A protein and the small-molecule ligand that binds it are described below.
Small molecule (SMILES): Oc1ccc(F)cc1O

Sequence of chain 2.A:
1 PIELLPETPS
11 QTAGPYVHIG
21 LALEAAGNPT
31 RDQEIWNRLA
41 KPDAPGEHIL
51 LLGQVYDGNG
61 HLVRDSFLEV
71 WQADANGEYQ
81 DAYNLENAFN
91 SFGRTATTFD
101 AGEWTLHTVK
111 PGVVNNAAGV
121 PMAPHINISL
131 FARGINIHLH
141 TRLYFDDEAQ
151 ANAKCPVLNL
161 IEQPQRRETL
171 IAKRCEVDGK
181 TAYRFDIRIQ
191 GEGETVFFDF

Binding-site contacts:
Ligand atom C5 contacts residue ASN152 of chain 2.A at 4.3 Å.
Ligand atom C3 contacts residue PRO164 of chain 2.A at 4.0 Å (hydrophobic).
Ligand atom O7 contacts residue ALA153 of chain 2.A at 3.9 Å.
Ligand atom O8 contacts residue ARG167 of chain 2.A at 3.7 Å.
Ligand atom C4 contacts residue ARG167 of chain 2.A at 3.8 Å.
Ligand atom C5 contacts residue ARG167 of chain 2.A at 3.8 Å.
Ligand atom C1 contacts residue ARG167 of chain 2.A at 3.4 Å.
Ligand atom C2 contacts residue PRO164 of chain 2.A at 4.3 Å (hydrophobic).
Ligand atom C6 contacts residue ARG167 of chain 2.A at 3.8 Å.
Ligand atom O8 contacts residue PRO164 of chain 2.A at 3.5 Å.
Ligand atom C5 contacts residue ILE171 of chain 2.A at 4.1 Å (hydrophobic).
Ligand atom C1 contacts residue ALA153 of chain 2.A at 4.4 Å (hydrophobic).
Ligand atom C6 contacts residue ALA153 of chain 2.A at 4.3 Å (hydrophobic).
Ligand atom C6 contacts residue ASN152 of chain 2.A at 3.8 Å.
Ligand atom C2 contacts residue ARG167 of chain 2.A at 3.8 Å.
Ligand atom C6 contacts residue LEU158 of chain 2.A at 4.2 Å (hydrophobic).
Ligand atom O7 contacts residue ASN159 of chain 2.A at 4.2 Å.
Ligand atom O7 contacts residue ARG167 of chain 2.A at 3.1 Å (salt-bridge).
Ligand atom C4 contacts residue ILE171 of chain 2.A at 4.3 Å (hydrophobic).
Ligand atom F9 contacts residue ILE171 of chain 2.A at 3.4 Å.
Ligand atom C3 contacts residue ARG167 of chain 2.A at 4.0 Å.
Ligand atom C5 contacts residue LEU158 of chain 2.A at 4.3 Å (hydrophobic).
Ligand atom F9 contacts residue GLU168 of chain 2.A at 3.4 Å.
Ligand atom C4 contacts residue GLU168 of chain 2.A at 4.1 Å.
Ligand atom O7 contacts residue ASN152 of chain 2.A at 4.4 Å.
Ligand atom F9 contacts residue ARG167 of chain 2.A at 3.9 Å.
Ligand atom C3 contacts residue GLU168 of chain 2.A at 4.2 Å.